The small molecule below binds the protein below.
Small molecule (SMILES): CC(=O)N[C@@H]1[C@@H](O)[C@H](O)[C@@H](CO)O[C@H]1O

Sequence of chain 1.E:
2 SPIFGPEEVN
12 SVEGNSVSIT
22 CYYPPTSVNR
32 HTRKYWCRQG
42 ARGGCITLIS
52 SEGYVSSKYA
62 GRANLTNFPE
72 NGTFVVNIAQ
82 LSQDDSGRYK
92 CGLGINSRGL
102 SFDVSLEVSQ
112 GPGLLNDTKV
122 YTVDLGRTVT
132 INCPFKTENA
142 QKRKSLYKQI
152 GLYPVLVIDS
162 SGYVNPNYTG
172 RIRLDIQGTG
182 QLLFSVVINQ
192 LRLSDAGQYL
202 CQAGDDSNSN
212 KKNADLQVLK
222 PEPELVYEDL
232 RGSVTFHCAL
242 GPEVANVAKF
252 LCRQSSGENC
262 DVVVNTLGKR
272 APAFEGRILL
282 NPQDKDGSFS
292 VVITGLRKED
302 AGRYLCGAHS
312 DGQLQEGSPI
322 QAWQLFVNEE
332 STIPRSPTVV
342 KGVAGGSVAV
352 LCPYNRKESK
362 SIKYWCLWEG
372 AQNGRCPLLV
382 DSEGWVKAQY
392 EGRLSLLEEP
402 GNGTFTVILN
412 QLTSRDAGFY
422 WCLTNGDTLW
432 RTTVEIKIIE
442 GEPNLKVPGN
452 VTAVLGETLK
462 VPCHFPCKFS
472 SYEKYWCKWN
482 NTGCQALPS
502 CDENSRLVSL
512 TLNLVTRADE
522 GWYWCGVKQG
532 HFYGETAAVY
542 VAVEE

Binding-site contacts:
Ligand atom O5 contacts residue ASN403 of chain 1.E at 2.4 Å (h-bond).
Ligand atom O6 contacts residue ASN403 of chain 1.E at 4.1 Å.
Ligand atom O7 contacts residue ASN403 of chain 1.E at 3.7 Å.
Ligand atom C2 contacts residue ASN403 of chain 1.E at 2.5 Å.
Ligand atom C4 contacts residue ASN403 of chain 1.E at 4.2 Å.
Ligand atom C7 contacts residue ASN403 of chain 1.E at 3.6 Å.
Ligand atom C1 contacts residue ASN403 of chain 1.E at 1.4 Å.
Ligand atom N2 contacts residue ASN403 of chain 1.E at 2.9 Å (h-bond).
Ligand atom C8 contacts residue ARG357 of chain 1.E at 3.9 Å.
Ligand atom C5 contacts residue ASN403 of chain 1.E at 3.7 Å.
Ligand atom C3 contacts residue ASN403 of chain 1.E at 3.8 Å.
Ligand atom C7 contacts residue ARG357 of chain 1.E at 3.9 Å.
Ligand atom O7 contacts residue ARG357 of chain 1.E at 3.3 Å (salt-bridge).